This protein binds this small molecule.
Small molecule (SMILES): CC(C)CCC[C@@H](C)[C@H]1CC[C@H]2[C@@H]3CC[C@@H]4C[C@@H](O)CC[C@]4(C)[C@H]3CC[C@]12C

Binding-site contacts:
Ligand atom C21 contacts residue PHE283 of chain 1.B at 4.1 Å (hydrophobic).
Ligand atom C21 contacts residue VAL204 of chain 1.B at 4.2 Å (hydrophobic).
Ligand atom C19 contacts residue LEU175 of chain 1.B at 3.9 Å (hydrophobic).
Ligand atom C1 contacts residue SER179 of chain 1.B at 4.2 Å.
Ligand atom C18 contacts residue LEU175 of chain 1.B at 4.0 Å (hydrophobic).
Ligand atom C27 contacts residue PHE280 of chain 1.B at 4.3 Å (hydrophobic).
Ligand atom C27 contacts residue PHE283 of chain 1.B at 3.7 Å (hydrophobic).
Ligand atom C6 contacts residue LEU172 of chain 1.B at 4.4 Å (hydrophobic).
Ligand atom C4 contacts residue ARG176 of chain 1.B at 4.5 Å.
Ligand atom C7 contacts residue LEU172 of chain 1.B at 3.9 Å (hydrophobic).
Ligand atom C2 contacts residue SER179 of chain 1.B at 3.6 Å.
Ligand atom C19 contacts residue SER179 of chain 1.B at 3.6 Å.
Ligand atom C22 contacts residue PHE283 of chain 1.B at 4.2 Å (hydrophobic).
Ligand atom C8 contacts residue LEU175 of chain 1.B at 4.4 Å (hydrophobic).
Ligand atom C18 contacts residue PHE207 of chain 1.B at 4.0 Å (hydrophobic).
Ligand atom C19 contacts residue QNP1 of chain 1.G at 3.8 Å.
Ligand atom C27 contacts residue ALA208 of chain 1.B at 3.7 Å (hydrophobic).
Ligand atom C20 contacts residue PHE207 of chain 1.B at 4.2 Å (hydrophobic).
Ligand atom C16 contacts residue PHE207 of chain 1.B at 4.0 Å (hydrophobic).
Ligand atom C27 contacts residue ALA212 of chain 1.B at 4.4 Å (hydrophobic).

Sequence of chain 1.B:
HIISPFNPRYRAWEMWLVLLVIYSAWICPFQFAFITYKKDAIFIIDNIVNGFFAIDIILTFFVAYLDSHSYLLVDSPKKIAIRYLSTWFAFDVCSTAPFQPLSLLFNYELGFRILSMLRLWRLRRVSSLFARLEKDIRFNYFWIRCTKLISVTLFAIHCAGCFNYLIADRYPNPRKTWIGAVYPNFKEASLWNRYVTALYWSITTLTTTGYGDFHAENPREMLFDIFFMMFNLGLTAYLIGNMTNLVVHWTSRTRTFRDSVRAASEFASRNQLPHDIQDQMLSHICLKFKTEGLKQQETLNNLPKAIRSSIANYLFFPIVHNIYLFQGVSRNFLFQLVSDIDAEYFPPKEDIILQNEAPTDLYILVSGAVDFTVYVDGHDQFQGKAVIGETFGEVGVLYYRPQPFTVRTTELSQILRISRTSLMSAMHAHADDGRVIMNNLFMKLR